Sequence of chain 1.J:
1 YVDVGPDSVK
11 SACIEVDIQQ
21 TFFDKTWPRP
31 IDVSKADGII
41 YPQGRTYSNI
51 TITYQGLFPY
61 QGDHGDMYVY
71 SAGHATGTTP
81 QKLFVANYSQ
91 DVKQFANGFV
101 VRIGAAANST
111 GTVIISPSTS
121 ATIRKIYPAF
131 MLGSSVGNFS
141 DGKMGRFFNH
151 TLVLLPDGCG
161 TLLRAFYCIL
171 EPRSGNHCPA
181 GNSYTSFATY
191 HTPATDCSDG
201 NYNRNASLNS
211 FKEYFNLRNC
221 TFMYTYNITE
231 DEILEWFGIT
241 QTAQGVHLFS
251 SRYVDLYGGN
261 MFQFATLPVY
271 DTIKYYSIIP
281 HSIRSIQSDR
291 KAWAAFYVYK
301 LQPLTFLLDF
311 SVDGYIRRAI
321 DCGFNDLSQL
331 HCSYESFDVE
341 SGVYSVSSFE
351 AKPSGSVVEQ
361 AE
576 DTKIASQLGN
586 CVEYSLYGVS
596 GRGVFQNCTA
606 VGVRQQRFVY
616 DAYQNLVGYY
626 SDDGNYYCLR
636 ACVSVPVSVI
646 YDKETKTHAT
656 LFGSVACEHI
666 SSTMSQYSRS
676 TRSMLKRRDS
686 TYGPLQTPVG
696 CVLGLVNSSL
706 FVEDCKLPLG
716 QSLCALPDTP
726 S

Binding-site contacts:
Ligand atom C5 contacts residue LEU208 of chain 1.J at 4.3 Å (hydrophobic).
Ligand atom N2 contacts residue ASN205 of chain 1.J at 3.0 Å (h-bond).
Ligand atom C6 contacts residue ARG164 of chain 1.J at 3.9 Å.
Ligand atom O5 contacts residue ARG164 of chain 1.J at 3.8 Å.
Ligand atom C6 contacts residue MET223 of chain 1.J at 3.6 Å (hydrophobic).
Ligand atom C1 contacts residue ARG164 of chain 1.J at 3.6 Å.
Ligand atom O2 contacts residue ASP3 of chain 1.J at 2.8 Å (salt-bridge).
Ligand atom O4 contacts residue ASP3 of chain 1.J at 3.6 Å.
Ligand atom O7 contacts residue ASN205 of chain 1.J at 3.4 Å (h-bond).
Ligand atom C6 contacts residue ASP3 of chain 1.J at 3.7 Å.
Ligand atom C5 contacts residue ASP3 of chain 1.J at 4.0 Å.
Ligand atom O5 contacts residue ASN205 of chain 1.J at 2.3 Å (h-bond).
Ligand atom O5 contacts residue LEU208 of chain 1.J at 3.4 Å.
Ligand atom C2 contacts residue ASP3 of chain 1.J at 3.8 Å.
Ligand atom C2 contacts residue ASN205 of chain 1.J at 2.5 Å.
Ligand atom O6 contacts residue ASP3 of chain 1.J at 2.9 Å (salt-bridge).
Ligand atom N2 contacts residue VAL4 of chain 1.J at 4.2 Å.
Ligand atom C6 contacts residue VAL4 of chain 1.J at 3.7 Å (hydrophobic).
Ligand atom C6 contacts residue LEU208 of chain 1.J at 4.0 Å (hydrophobic).
Ligand atom O4 contacts residue ASP3 of chain 1.J at 4.2 Å.
Ligand atom C8 contacts residue ASP3 of chain 1.J at 3.6 Å.
Ligand atom C8 contacts residue MET223 of chain 1.J at 3.9 Å (hydrophobic).
Ligand atom C3 contacts residue ASP3 of chain 1.J at 3.4 Å.
Ligand atom C5 contacts residue ASN205 of chain 1.J at 3.6 Å.
Ligand atom N2 contacts residue ASP3 of chain 1.J at 2.9 Å (salt-bridge).
Ligand atom C4 contacts residue ASN205 of chain 1.J at 4.2 Å.
Ligand atom C7 contacts residue ASN205 of chain 1.J at 3.3 Å.
Ligand atom C1 contacts residue ASP3 of chain 1.J at 4.3 Å.
Ligand atom C7 contacts residue ASP3 of chain 1.J at 3.6 Å.
Ligand atom C3 contacts residue ASN205 of chain 1.J at 3.8 Å.
Ligand atom C8 contacts residue ASN205 of chain 1.J at 3.8 Å.
Ligand atom C4 contacts residue ASP3 of chain 1.J at 4.4 Å.
Ligand atom C2 contacts residue ASP3 of chain 1.J at 3.6 Å.
Ligand atom O6 contacts residue MET223 of chain 1.J at 3.4 Å (h-bond).
Ligand atom C1 contacts residue LEU208 of chain 1.J at 4.4 Å (hydrophobic).
Ligand atom C8 contacts residue VAL2 of chain 1.J at 4.1 Å (hydrophobic).
Ligand atom O6 contacts residue ARG164 of chain 1.J at 4.1 Å.
Ligand atom C5 contacts residue ARG164 of chain 1.J at 3.8 Å.
Ligand atom O3 contacts residue ASP3 of chain 1.J at 3.4 Å (salt-bridge).
Ligand atom C1 contacts residue ASN205 of chain 1.J at 1.5 Å.

A small-molecule ligand and the protein it binds are described below.
Small molecule (SMILES): CC(=O)N[C@H]1[C@H](O[C@H]2[C@H](O)[C@@H](NC(C)=O)CO[C@@H]2CO)O[C@H](CO)[C@@H](O[C@@H]2O[C@H](CO[C@H]3O[C@H](CO)[C@@H](O)[C@H](O)[C@@H]3O)[C@@H](O)[C@H](O[C@H]3O[C@H](CO)[C@@H](O)[C@H](O)[C@@H]3O)[C@@H]2O)[C@@H]1O